Binding-site contacts:
Ligand atom C5 contacts residue ASN331 of chain 1.C at 3.6 Å.
Ligand atom C6 contacts residue THR581 of chain 1.C at 2.9 Å.
Ligand atom O7 contacts residue ASN331 of chain 1.C at 3.0 Å (h-bond).
Ligand atom O4 contacts residue GLN580 of chain 1.C at 3.5 Å (h-bond).
Ligand atom O5 contacts residue ASN331 of chain 1.C at 2.4 Å (h-bond).
Ligand atom C6 contacts residue GLN580 of chain 1.C at 1.8 Å.
Ligand atom C7 contacts residue ASN331 of chain 1.C at 3.1 Å.
Ligand atom C4 contacts residue GLN580 of chain 1.C at 3.5 Å.
Ligand atom N2 contacts residue ASN331 of chain 1.C at 2.8 Å (h-bond).
Ligand atom O6 contacts residue THR581 of chain 1.C at 3.2 Å.
Ligand atom C1 contacts residue ASN331 of chain 1.C at 1.4 Å.
Ligand atom C5 contacts residue GLN580 of chain 1.C at 2.2 Å.
Ligand atom C2 contacts residue ASN331 of chain 1.C at 2.4 Å.
Ligand atom C8 contacts residue ASN331 of chain 1.C at 4.2 Å.
Ligand atom O6 contacts residue GLN580 of chain 1.C at 3.2 Å (h-bond).
Ligand atom C3 contacts residue GLN580 of chain 1.C at 4.4 Å.
Ligand atom O5 contacts residue GLN580 of chain 1.C at 3.0 Å (h-bond).
Ligand atom C4 contacts residue ASN331 of chain 1.C at 4.2 Å.
Ligand atom C5 contacts residue THR581 of chain 1.C at 4.1 Å.
Ligand atom C3 contacts residue ASN331 of chain 1.C at 3.7 Å.
Ligand atom O6 contacts residue ARG328 of chain 1.C at 4.3 Å.
Ligand atom C1 contacts residue GLN580 of chain 1.C at 3.9 Å.

Sequence of chain 1.C:
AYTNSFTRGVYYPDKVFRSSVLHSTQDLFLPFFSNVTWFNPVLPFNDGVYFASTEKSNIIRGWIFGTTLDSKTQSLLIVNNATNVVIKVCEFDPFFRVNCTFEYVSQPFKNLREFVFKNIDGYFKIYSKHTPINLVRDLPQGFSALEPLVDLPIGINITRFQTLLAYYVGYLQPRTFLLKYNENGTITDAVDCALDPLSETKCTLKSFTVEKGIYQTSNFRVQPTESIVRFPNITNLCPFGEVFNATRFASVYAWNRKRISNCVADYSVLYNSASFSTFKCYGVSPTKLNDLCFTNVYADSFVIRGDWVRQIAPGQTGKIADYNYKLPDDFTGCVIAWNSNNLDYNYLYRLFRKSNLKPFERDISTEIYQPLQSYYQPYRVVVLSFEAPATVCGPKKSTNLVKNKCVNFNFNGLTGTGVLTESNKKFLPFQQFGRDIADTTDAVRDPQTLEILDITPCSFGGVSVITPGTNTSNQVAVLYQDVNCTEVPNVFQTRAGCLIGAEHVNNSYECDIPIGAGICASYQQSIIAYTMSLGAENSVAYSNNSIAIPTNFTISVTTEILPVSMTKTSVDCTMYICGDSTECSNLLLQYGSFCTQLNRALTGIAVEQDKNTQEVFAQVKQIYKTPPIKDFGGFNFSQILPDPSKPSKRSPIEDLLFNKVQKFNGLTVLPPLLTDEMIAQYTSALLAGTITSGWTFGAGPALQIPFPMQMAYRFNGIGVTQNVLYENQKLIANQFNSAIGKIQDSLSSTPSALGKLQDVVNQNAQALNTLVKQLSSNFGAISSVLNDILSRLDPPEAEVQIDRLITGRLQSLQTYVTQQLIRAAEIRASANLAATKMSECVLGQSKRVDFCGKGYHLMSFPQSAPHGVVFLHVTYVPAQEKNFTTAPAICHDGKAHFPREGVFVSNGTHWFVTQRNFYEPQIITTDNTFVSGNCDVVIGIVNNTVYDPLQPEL

The small molecule below binds the protein below.
Small molecule (SMILES): CC(=O)N[C@@H]1[C@@H](O)[C@H](O)[C@@H](CO)O[C@H]1O